Sequence of chain 1.D:
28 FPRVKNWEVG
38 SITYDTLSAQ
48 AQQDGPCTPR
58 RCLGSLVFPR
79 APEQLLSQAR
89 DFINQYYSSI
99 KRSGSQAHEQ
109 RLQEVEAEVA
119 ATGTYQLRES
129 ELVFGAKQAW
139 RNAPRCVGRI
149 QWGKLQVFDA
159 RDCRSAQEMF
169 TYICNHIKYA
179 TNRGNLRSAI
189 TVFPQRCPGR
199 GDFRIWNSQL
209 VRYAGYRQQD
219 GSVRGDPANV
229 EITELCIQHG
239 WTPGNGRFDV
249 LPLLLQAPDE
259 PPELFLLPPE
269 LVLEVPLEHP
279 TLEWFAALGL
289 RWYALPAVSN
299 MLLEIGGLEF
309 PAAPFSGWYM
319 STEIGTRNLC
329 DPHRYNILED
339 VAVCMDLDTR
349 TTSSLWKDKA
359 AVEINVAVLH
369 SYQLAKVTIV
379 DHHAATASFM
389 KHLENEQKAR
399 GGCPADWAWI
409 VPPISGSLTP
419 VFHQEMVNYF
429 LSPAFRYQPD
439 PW

Binding-site contacts:
Ligand atom C04 contacts residue PRO294 of chain 1.D at 4.1 Å (hydrophobic).
Ligand atom C04 contacts residue HEM1 of chain 1.IA at 4.0 Å.
Ligand atom C09 contacts residue HEM1 of chain 1.IA at 4.0 Å.
Ligand atom C06 contacts residue HEM1 of chain 1.IA at 4.1 Å.
Ligand atom C02 contacts residue HEM1 of chain 1.IA at 3.7 Å.
Ligand atom C12 contacts residue GLN207 of chain 1.D at 4.1 Å.
Ligand atom C10 contacts residue HEM1 of chain 1.IA at 3.7 Å.
Ligand atom C02 contacts residue GLU321 of chain 1.D at 3.6 Å.
Ligand atom N01 contacts residue HEM1 of chain 1.IA at 3.9 Å.
Ligand atom C06 contacts residue GLU321 of chain 1.D at 3.6 Å.
Ligand atom C03 contacts residue HEM1 of chain 1.IA at 3.3 Å.
Ligand atom C09 contacts residue VAL296 of chain 1.D at 3.7 Å (hydrophobic).
Ligand atom N11 contacts residue HEM1 of chain 1.IA at 2.6 Å (h-bond).
Ligand atom C02 contacts residue TRP316 of chain 1.D at 3.8 Å (hydrophobic).
Ligand atom C08 contacts residue GLU321 of chain 1.D at 3.5 Å.
Ligand atom C16 contacts residue HEM1 of chain 1.IA at 3.0 Å.
Ligand atom C07 contacts residue PRO294 of chain 1.D at 3.8 Å (hydrophobic).
Ligand atom C07 contacts residue HEM1 of chain 1.IA at 3.6 Å.
Ligand atom C15 contacts residue TRP407 of chain 1.D at 3.8 Å (hydrophobic).
Ligand atom N02 contacts residue PRO294 of chain 1.D at 4.0 Å.
Ligand atom C07 contacts residue GLY315 of chain 1.D at 3.7 Å.
Ligand atom N01 contacts residue GLU321 of chain 1.D at 2.8 Å (salt-bridge).
Ligand atom C12 contacts residue HEM1 of chain 1.IA at 3.2 Å.
Ligand atom C07 contacts residue SER314 of chain 1.D at 3.9 Å.
Ligand atom N02 contacts residue MET318 of chain 1.D at 4.0 Å.
Ligand atom C07 contacts residue PHE313 of chain 1.D at 3.6 Å (hydrophobic).
Ligand atom C10 contacts residue VAL296 of chain 1.D at 3.6 Å (hydrophobic).
Ligand atom C03 contacts residue PRO294 of chain 1.D at 3.7 Å (hydrophobic).
Ligand atom C13 contacts residue HEM1 of chain 1.IA at 3.2 Å.
Ligand atom C08 contacts residue HEM1 of chain 1.IA at 3.5 Å.
Ligand atom C05 contacts residue VAL296 of chain 1.D at 3.7 Å (hydrophobic).
Ligand atom N02 contacts residue GLU321 of chain 1.D at 2.9 Å (salt-bridge).
Ligand atom C03 contacts residue TRP316 of chain 1.D at 4.0 Å (hydrophobic).
Ligand atom N14 contacts residue HEM1 of chain 1.IA at 3.7 Å.
Ligand atom N02 contacts residue TYR317 of chain 1.D at 3.7 Å.
Ligand atom C15 contacts residue HEM1 of chain 1.IA at 3.1 Å.
Ligand atom N02 contacts residue TRP316 of chain 1.D at 2.8 Å (h-bond).
Ligand atom C09 contacts residue GLN207 of chain 1.D at 3.9 Å.
Ligand atom C02 contacts residue PRO294 of chain 1.D at 3.9 Å (hydrophobic).
Ligand atom N02 contacts residue HEM1 of chain 1.IA at 3.4 Å.

The small molecule below binds the protein below.
Small molecule (SMILES): Cc1cc(N)nc(CCCN2CCN(C)CC2)c1